Binding-site contacts:
Ligand atom C2 contacts residue VAL178 of chain 2.A at 3.5 Å (hydrophobic).
Ligand atom C4' contacts residue PO41 of chain 2.D at 3.4 Å.
Ligand atom N7 contacts residue CYS91 of chain 2.A at 3.5 Å.
Ligand atom C6 contacts residue GLY92 of chain 2.A at 3.6 Å.
Ligand atom O2' contacts residue GLU181 of chain 2.A at 2.6 Å (salt-bridge).
Ligand atom N3 contacts residue VAL178 of chain 2.A at 3.6 Å (h-bond).
Ligand atom N8 contacts residue SER90 of chain 2.A at 2.7 Å (h-bond).
Ligand atom O2' contacts residue ARG87 of chain 2.A at 3.1 Å (salt-bridge).
Ligand atom O3' contacts residue GLU181 of chain 2.A at 2.5 Å (salt-bridge).
Ligand atom C2 contacts residue PHE159 of chain 2.A at 3.5 Å (hydrophobic).
Ligand atom C1' contacts residue PO41 of chain 2.D at 3.0 Å.
Ligand atom O3' contacts residue PO41 of chain 2.D at 2.6 Å (h-bond).
Ligand atom C3' contacts residue PO41 of chain 2.D at 3.5 Å.
Ligand atom C5' contacts residue MET64 of chain 2.A at 3.6 Å (hydrophobic).
Ligand atom O2' contacts residue GLU179 of chain 2.A at 3.3 Å.
Ligand atom N7 contacts residue SER203 of chain 2.A at 3.5 Å (h-bond).
Ligand atom C5 contacts residue VAL178 of chain 2.A at 3.6 Å (hydrophobic).
Ligand atom C5 contacts residue GLY92 of chain 2.A at 3.7 Å.
Ligand atom O2' contacts residue MET180 of chain 2.A at 2.8 Å (h-bond).
Ligand atom N8 contacts residue CYS91 of chain 2.A at 3.6 Å (h-bond).
Ligand atom O4' contacts residue PO41 of chain 2.D at 3.3 Å (h-bond).
Ligand atom C2' contacts residue PO41 of chain 2.D at 3.5 Å.
Ligand atom N3 contacts residue GLU179 of chain 2.A at 3.5 Å.
Ligand atom N8 contacts residue SER203 of chain 2.A at 3.6 Å (h-bond).
Ligand atom N6 contacts residue GLY92 of chain 2.A at 3.3 Å.
Ligand atom O5' contacts residue PHE159 of chain 2.A at 3.6 Å.
Ligand atom C6 contacts residue VAL178 of chain 2.A at 3.5 Å (hydrophobic).
Ligand atom C1' contacts residue SER90 of chain 2.A at 3.3 Å.
Ligand atom C5' contacts residue HIS4 of chain 2.C at 3.3 Å.
Ligand atom C3' contacts residue GLU181 of chain 2.A at 3.4 Å.
Ligand atom O5' contacts residue HIS4 of chain 2.C at 2.6 Å (h-bond).
Ligand atom C9 contacts residue SER90 of chain 2.A at 3.4 Å.
Ligand atom O4' contacts residue ARG43 of chain 2.C at 3.4 Å (salt-bridge).
Ligand atom N3 contacts residue MET180 of chain 2.A at 3.5 Å.
Ligand atom C6 contacts residue PHE159 of chain 2.A at 3.6 Å (hydrophobic).
Ligand atom C2' contacts residue MET180 of chain 2.A at 3.6 Å (hydrophobic).
Ligand atom O4' contacts residue SER90 of chain 2.A at 3.2 Å (h-bond).
Ligand atom O2' contacts residue PO41 of chain 2.D at 3.1 Å (h-bond).
Ligand atom N1 contacts residue VAL178 of chain 2.A at 3.4 Å (h-bond).
Ligand atom C4 contacts residue VAL178 of chain 2.A at 3.7 Å (hydrophobic).

Sequence of chain 2.C:
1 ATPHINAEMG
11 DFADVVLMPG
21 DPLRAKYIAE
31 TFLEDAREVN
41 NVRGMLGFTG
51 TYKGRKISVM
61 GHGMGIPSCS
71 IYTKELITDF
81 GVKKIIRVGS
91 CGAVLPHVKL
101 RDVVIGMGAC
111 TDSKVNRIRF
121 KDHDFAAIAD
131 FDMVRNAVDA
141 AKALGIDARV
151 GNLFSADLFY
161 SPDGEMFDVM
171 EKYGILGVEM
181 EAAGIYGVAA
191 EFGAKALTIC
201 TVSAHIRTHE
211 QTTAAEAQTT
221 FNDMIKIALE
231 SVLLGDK

Sequence of chain 2.A:
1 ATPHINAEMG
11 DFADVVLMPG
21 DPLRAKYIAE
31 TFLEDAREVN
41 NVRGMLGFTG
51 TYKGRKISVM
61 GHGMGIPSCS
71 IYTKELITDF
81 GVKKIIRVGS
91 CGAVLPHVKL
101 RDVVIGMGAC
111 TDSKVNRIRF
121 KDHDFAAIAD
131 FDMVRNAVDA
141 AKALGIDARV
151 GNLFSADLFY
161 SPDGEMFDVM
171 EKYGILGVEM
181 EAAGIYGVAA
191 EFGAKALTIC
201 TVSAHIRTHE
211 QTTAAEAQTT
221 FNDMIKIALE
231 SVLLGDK

A protein and the small-molecule ligand that binds it are described below.
Small molecule (SMILES): Nc1ncnc2c([C@@H]3O[C@H](CO)[C@@H](O)[C@H]3O)n[nH]c12